The protein below binds the small molecule below.
Small molecule (SMILES): CC(=O)N[C@H]1[C@H](O[C@H]2[C@H](O)[C@@H](NC(C)=O)CO[C@@H]2CO)O[C@H](CO)[C@@H](O)[C@@H]1O

Binding-site contacts:
Ligand atom C8 contacts residue ASN284 of chain 2.B at 4.0 Å.
Ligand atom N2 contacts residue PRO83 of chain 2.B at 2.8 Å (h-bond).
Ligand atom N2 contacts residue ARG84 of chain 2.B at 4.2 Å.
Ligand atom C1 contacts residue PRO83 of chain 2.B at 3.8 Å (hydrophobic).
Ligand atom C1 contacts residue ASN284 of chain 2.B at 1.4 Å.
Ligand atom C7 contacts residue ARG84 of chain 2.B at 4.5 Å.
Ligand atom C2 contacts residue PRO83 of chain 2.B at 3.6 Å (hydrophobic).
Ligand atom O7 contacts residue TYR82 of chain 2.B at 3.9 Å.
Ligand atom O7 contacts residue ARG84 of chain 2.B at 3.9 Å.
Ligand atom C7 contacts residue ASN284 of chain 2.B at 3.6 Å.
Ligand atom O5 contacts residue ASN284 of chain 2.B at 2.3 Å (h-bond).
Ligand atom O7 contacts residue PRO83 of chain 2.B at 3.6 Å (h-bond).
Ligand atom C1 contacts residue TYR82 of chain 2.B at 4.3 Å (hydrophobic).
Ligand atom O7 contacts residue LEU85 of chain 2.B at 4.0 Å.
Ligand atom O7 contacts residue GLU79 of chain 2.B at 4.3 Å.
Ligand atom C5 contacts residue ASN284 of chain 2.B at 3.6 Å.
Ligand atom N2 contacts residue ASN284 of chain 2.B at 3.0 Å (h-bond).
Ligand atom O5 contacts residue TYR82 of chain 2.B at 4.2 Å.
Ligand atom C4 contacts residue ASN284 of chain 2.B at 4.2 Å.
Ligand atom C6 contacts residue TYR82 of chain 2.B at 3.9 Å (hydrophobic).
Ligand atom C3 contacts residue PRO83 of chain 2.B at 3.8 Å (hydrophobic).
Ligand atom C3 contacts residue ASN284 of chain 2.B at 3.9 Å.
Ligand atom O7 contacts residue ASN284 of chain 2.B at 4.5 Å.
Ligand atom C5 contacts residue TYR82 of chain 2.B at 3.8 Å (hydrophobic).
Ligand atom C7 contacts residue PRO83 of chain 2.B at 3.6 Å (hydrophobic).
Ligand atom C2 contacts residue ASN284 of chain 2.B at 2.5 Å.

Sequence of chain 2.B:
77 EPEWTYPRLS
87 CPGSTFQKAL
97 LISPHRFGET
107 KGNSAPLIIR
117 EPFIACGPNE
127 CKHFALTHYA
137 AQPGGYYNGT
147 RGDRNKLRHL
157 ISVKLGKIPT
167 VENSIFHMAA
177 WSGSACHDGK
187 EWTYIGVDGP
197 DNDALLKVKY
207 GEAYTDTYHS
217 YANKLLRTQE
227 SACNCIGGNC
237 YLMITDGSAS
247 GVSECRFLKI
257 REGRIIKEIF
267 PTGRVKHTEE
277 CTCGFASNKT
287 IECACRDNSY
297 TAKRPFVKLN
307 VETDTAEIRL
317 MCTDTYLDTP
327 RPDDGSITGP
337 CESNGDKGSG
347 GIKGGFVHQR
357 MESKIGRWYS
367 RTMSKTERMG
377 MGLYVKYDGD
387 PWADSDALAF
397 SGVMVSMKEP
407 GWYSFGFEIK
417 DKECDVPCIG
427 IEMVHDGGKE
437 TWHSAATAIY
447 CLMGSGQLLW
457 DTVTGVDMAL